Sequence of chain 1.D:
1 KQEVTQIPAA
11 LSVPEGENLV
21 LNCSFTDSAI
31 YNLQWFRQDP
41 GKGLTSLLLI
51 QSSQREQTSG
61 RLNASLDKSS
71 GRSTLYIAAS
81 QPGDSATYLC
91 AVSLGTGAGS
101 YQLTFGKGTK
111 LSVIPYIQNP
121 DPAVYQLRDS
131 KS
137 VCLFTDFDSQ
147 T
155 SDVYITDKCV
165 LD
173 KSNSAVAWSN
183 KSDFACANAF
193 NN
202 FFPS

Binding-site contacts:
Ligand atom C5 contacts residue ASN22 of chain 1.D at 3.7 Å.
Ligand atom C8 contacts residue ILE7 of chain 1.D at 3.7 Å (hydrophobic).
Ligand atom O6 contacts residue THR74 of chain 1.D at 3.9 Å.
Ligand atom C2 contacts residue ASN22 of chain 1.D at 2.5 Å.
Ligand atom O5 contacts residue ASN22 of chain 1.D at 2.4 Å (h-bond).
Ligand atom O7 contacts residue ASN22 of chain 1.D at 3.4 Å (h-bond).
Ligand atom C1 contacts residue ASN22 of chain 1.D at 1.4 Å.
Ligand atom C7 contacts residue ASN22 of chain 1.D at 3.3 Å.
Ligand atom C8 contacts residue ASN22 of chain 1.D at 4.4 Å.
Ligand atom O7 contacts residue ILE7 of chain 1.D at 4.2 Å.
Ligand atom C7 contacts residue ILE7 of chain 1.D at 4.4 Å (hydrophobic).
Ligand atom C3 contacts residue ASN22 of chain 1.D at 3.8 Å.
Ligand atom C4 contacts residue ASN22 of chain 1.D at 4.2 Å.
Ligand atom N2 contacts residue ASN22 of chain 1.D at 2.9 Å (h-bond).

A protein and the small-molecule ligand that binds it are described below.
Small molecule (SMILES): CC(=O)N[C@@H]1[C@@H](O)[C@H](O)[C@@H](CO)O[C@H]1O